Sequence of chain 1.D:
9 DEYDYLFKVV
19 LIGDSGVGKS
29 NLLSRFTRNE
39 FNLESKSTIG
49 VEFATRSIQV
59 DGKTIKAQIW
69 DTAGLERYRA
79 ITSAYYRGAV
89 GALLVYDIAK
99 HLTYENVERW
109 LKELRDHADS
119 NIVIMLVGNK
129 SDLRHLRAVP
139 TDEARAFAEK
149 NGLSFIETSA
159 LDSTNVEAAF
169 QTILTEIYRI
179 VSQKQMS

This protein binds this small molecule.
Small molecule (SMILES): Nc1nc2c(ncn2[C@@H]2O[C@H](CO[P](=O)(O)O[P](=O)(O)OP(O)(O)=S)[C@@H](O)[C@H]2O)c(=O)[nH]1

Binding-site contacts:
Ligand atom O3B contacts residue GLY24 of chain 1.D at 3.0 Å (h-bond).
Ligand atom PB contacts residue LYS27 of chain 1.D at 3.4 Å.
Ligand atom O2' contacts residue ASN40 of chain 1.D at 3.1 Å (h-bond).
Ligand atom PB contacts residue MG1 of chain 1.L at 3.3 Å.
Ligand atom O2' contacts residue LEU41 of chain 1.D at 2.6 Å (h-bond).
Ligand atom O3G contacts residue SER28 of chain 1.D at 3.5 Å (h-bond).
Ligand atom C5 contacts residue PHE39 of chain 1.D at 3.5 Å (hydrophobic).
Ligand atom S1G contacts residue SER23 of chain 1.D at 3.2 Å (h-bond).
Ligand atom O2B contacts residue SER28 of chain 1.D at 2.6 Å (h-bond).
Ligand atom O3G contacts residue THR46 of chain 1.D at 2.5 Å (h-bond).
Ligand atom O2G contacts residue LYS27 of chain 1.D at 3.5 Å (salt-bridge).
Ligand atom O3A contacts residue GLY26 of chain 1.D at 2.9 Å (h-bond).
Ligand atom O1A contacts residue GLY26 of chain 1.D at 3.4 Å.
Ligand atom C3' contacts residue LEU41 of chain 1.D at 3.5 Å (hydrophobic).
Ligand atom O1B contacts residue LYS27 of chain 1.D at 2.6 Å (salt-bridge).
Ligand atom O1B contacts residue GLY26 of chain 1.D at 3.1 Å (h-bond).
Ligand atom O2G contacts residue MG1 of chain 1.L at 3.5 Å.
Ligand atom N2 contacts residue ASP130 of chain 1.D at 2.6 Å (salt-bridge).
Ligand atom O6 contacts residue ASN127 of chain 1.D at 3.0 Å (h-bond).
Ligand atom PG contacts residue MG1 of chain 1.L at 3.0 Å.
Ligand atom C6 contacts residue LYS128 of chain 1.D at 3.5 Å.
Ligand atom C2' contacts residue ASN40 of chain 1.D at 3.4 Å.
Ligand atom O6 contacts residue SER157 of chain 1.D at 3.5 Å.
Ligand atom O6 contacts residue LEU159 of chain 1.D at 3.3 Å (h-bond).
Ligand atom N1 contacts residue LEU159 of chain 1.D at 3.5 Å.
Ligand atom N7 contacts residue ASN127 of chain 1.D at 3.2 Å (h-bond).
Ligand atom N1 contacts residue ASP130 of chain 1.D at 2.8 Å (salt-bridge).
Ligand atom O3' contacts residue LEU41 of chain 1.D at 2.5 Å (h-bond).
Ligand atom O1A contacts residue SER28 of chain 1.D at 3.3 Å (h-bond).
Ligand atom O3A contacts residue LYS27 of chain 1.D at 3.6 Å (salt-bridge).
Ligand atom O2G contacts residue GLY72 of chain 1.D at 3.0 Å (h-bond).
Ligand atom O3B contacts residue MG1 of chain 1.L at 3.6 Å.
Ligand atom O3G contacts residue MG1 of chain 1.L at 1.7 Å.
Ligand atom N1 contacts residue LYS128 of chain 1.D at 3.5 Å.
Ligand atom O6 contacts residue ALA158 of chain 1.D at 2.6 Å (h-bond).
Ligand atom O3' contacts residue SER43 of chain 1.D at 3.4 Å.
Ligand atom O2B contacts residue MG1 of chain 1.L at 2.0 Å.
Ligand atom C5' contacts residue GLY24 of chain 1.D at 3.1 Å.
Ligand atom C2 contacts residue ASP130 of chain 1.D at 3.3 Å.
Ligand atom O1A contacts residue ASN29 of chain 1.D at 2.7 Å (h-bond).

Sequence of chain 1.C:
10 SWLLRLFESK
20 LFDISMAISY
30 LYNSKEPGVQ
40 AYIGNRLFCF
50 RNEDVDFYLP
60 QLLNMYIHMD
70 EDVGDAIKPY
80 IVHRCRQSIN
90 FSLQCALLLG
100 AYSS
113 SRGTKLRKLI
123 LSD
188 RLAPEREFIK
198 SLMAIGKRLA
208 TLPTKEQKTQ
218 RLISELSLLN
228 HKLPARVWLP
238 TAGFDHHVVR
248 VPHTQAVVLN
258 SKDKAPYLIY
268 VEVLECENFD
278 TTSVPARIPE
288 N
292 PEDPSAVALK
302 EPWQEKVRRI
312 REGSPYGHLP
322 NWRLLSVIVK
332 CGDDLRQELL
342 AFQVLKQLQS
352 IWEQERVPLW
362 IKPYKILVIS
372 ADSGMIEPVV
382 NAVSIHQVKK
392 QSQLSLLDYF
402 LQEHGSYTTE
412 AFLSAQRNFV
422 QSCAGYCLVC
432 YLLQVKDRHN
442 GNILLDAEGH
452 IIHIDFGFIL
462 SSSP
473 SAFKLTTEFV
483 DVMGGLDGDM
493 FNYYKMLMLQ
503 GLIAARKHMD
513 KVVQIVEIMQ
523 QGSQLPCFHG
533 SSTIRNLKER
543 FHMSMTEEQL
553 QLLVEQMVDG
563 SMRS